Binding-site contacts:
Ligand atom C3 contacts residue THR222 of chain 3.A at 4.4 Å.
Ligand atom C2 contacts residue ASN220 of chain 3.A at 2.5 Å.
Ligand atom C2 contacts residue TRP223 of chain 3.A at 4.4 Å (hydrophobic).
Ligand atom O7 contacts residue THR295 of chain 3.A at 4.1 Å.
Ligand atom C1 contacts residue TRP223 of chain 3.A at 3.7 Å (hydrophobic).
Ligand atom C1 contacts residue THR222 of chain 3.A at 4.3 Å.
Ligand atom C3 contacts residue ASN220 of chain 3.A at 3.8 Å.
Ligand atom O5 contacts residue GLU296 of chain 3.A at 4.0 Å.
Ligand atom O5 contacts residue ASN220 of chain 3.A at 2.4 Å (h-bond).
Ligand atom C1 contacts residue ASN220 of chain 3.A at 1.4 Å.
Ligand atom O7 contacts residue GLU296 of chain 3.A at 3.6 Å.
Ligand atom C1 contacts residue GLU296 of chain 3.A at 3.7 Å.
Ligand atom N2 contacts residue THR222 of chain 3.A at 3.4 Å (h-bond).
Ligand atom C2 contacts residue GLU296 of chain 3.A at 4.0 Å.
Ligand atom C7 contacts residue THR222 of chain 3.A at 4.2 Å.
Ligand atom C2 contacts residue THR222 of chain 3.A at 4.2 Å.
Ligand atom C8 contacts residue THR222 of chain 3.A at 4.1 Å.
Ligand atom C8 contacts residue ARG221 of chain 3.A at 3.9 Å.
Ligand atom C5 contacts residue ASN220 of chain 3.A at 3.7 Å.
Ligand atom C8 contacts residue THR295 of chain 3.A at 4.0 Å.
Ligand atom C4 contacts residue ASN220 of chain 3.A at 4.2 Å.
Ligand atom O5 contacts residue TRP223 of chain 3.A at 4.0 Å.
Ligand atom C6 contacts residue TRP223 of chain 3.A at 3.8 Å (hydrophobic).
Ligand atom N2 contacts residue ASN220 of chain 3.A at 2.9 Å (h-bond).
Ligand atom O7 contacts residue ASN220 of chain 3.A at 3.8 Å.
Ligand atom N2 contacts residue GLU296 of chain 3.A at 4.5 Å.
Ligand atom C7 contacts residue THR295 of chain 3.A at 4.1 Å.
Ligand atom C7 contacts residue GLU296 of chain 3.A at 4.3 Å.
Ligand atom C7 contacts residue ASN220 of chain 3.A at 3.6 Å.
Ligand atom C5 contacts residue TRP223 of chain 3.A at 3.4 Å (hydrophobic).
Ligand atom C3 contacts residue TRP223 of chain 3.A at 3.9 Å (hydrophobic).
Ligand atom O4 contacts residue TRP223 of chain 3.A at 3.8 Å.
Ligand atom C4 contacts residue TRP223 of chain 3.A at 3.9 Å (hydrophobic).

This protein binds this small molecule.
Small molecule (SMILES): CC(=O)N[C@@H]1[C@@H](O)[C@H](O)[C@@H](CO)O[C@H]1O

Sequence of chain 3.A:
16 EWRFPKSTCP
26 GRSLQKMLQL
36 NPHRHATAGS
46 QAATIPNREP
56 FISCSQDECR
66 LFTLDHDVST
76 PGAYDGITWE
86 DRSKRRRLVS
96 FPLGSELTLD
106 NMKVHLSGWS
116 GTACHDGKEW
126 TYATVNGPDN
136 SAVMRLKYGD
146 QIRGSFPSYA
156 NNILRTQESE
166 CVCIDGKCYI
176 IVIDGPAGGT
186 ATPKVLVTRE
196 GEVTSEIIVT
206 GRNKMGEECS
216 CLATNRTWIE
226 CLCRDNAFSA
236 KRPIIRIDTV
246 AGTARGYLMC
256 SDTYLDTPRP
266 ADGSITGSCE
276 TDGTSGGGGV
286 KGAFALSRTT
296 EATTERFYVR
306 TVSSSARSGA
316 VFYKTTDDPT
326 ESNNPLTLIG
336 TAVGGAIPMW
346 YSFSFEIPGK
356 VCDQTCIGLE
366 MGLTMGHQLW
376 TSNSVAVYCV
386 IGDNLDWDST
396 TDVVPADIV